Binding-site contacts:
Ligand atom C18 contacts residue HIS98 of chain 1.D at 4.5 Å.
Ligand atom C43 contacts residue LEU92 of chain 1.D at 4.5 Å (hydrophobic).
Ligand atom C25 contacts residue TRP95 of chain 1.D at 4.3 Å (hydrophobic).
Ligand atom C31 contacts residue LEU91 of chain 1.D at 4.1 Å (hydrophobic).
Ligand atom C19 contacts residue TYR99 of chain 1.D at 4.0 Å (hydrophobic).
Ligand atom C18 contacts residue ILE94 of chain 1.D at 3.8 Å (hydrophobic).
Ligand atom C28 contacts residue LEU91 of chain 1.D at 4.1 Å (hydrophobic).
Ligand atom O16 contacts residue HIS98 of chain 1.D at 3.3 Å (h-bond).
Ligand atom C22 contacts residue TRP95 of chain 1.D at 4.5 Å (hydrophobic).
Ligand atom C37 contacts residue TRP95 of chain 1.D at 4.3 Å (hydrophobic).
Ligand atom C40 contacts residue PHE88 of chain 1.D at 4.4 Å (hydrophobic).
Ligand atom C34 contacts residue LEU91 of chain 1.D at 4.1 Å (hydrophobic).
Ligand atom C25 contacts residue ILE94 of chain 1.D at 3.8 Å (hydrophobic).
Ligand atom C19 contacts residue ILE94 of chain 1.D at 4.3 Å (hydrophobic).
Ligand atom C19 contacts residue HIS98 of chain 1.D at 4.3 Å.
Ligand atom C31 contacts residue TRP95 of chain 1.D at 4.2 Å (hydrophobic).
Ligand atom C40 contacts residue LEU92 of chain 1.D at 3.9 Å (hydrophobic).
Ligand atom C37 contacts residue LEU92 of chain 1.D at 4.4 Å (hydrophobic).
Ligand atom C25 contacts residue LEU91 of chain 1.D at 4.3 Å (hydrophobic).
Ligand atom C19 contacts residue TRP95 of chain 1.D at 4.4 Å (hydrophobic).
Ligand atom O16 contacts residue ILE94 of chain 1.D at 4.3 Å.
Ligand atom C37 contacts residue LEU91 of chain 1.D at 4.4 Å (hydrophobic).

Sequence of chain 1.D:
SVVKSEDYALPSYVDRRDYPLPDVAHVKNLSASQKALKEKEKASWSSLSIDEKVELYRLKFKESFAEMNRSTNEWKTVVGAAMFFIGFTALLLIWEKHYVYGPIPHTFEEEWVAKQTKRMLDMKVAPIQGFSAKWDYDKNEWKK

This small molecule binds to this protein.
Small molecule (SMILES): CCCCCCCCCCO[C@@H]1O[C@H](CO)[C@@H](O[C@H]2O[C@H](CO)[C@@H](O)[C@H](O)[C@H]2O)[C@H](O)[C@H]1O